Sequence of chain 1.A:
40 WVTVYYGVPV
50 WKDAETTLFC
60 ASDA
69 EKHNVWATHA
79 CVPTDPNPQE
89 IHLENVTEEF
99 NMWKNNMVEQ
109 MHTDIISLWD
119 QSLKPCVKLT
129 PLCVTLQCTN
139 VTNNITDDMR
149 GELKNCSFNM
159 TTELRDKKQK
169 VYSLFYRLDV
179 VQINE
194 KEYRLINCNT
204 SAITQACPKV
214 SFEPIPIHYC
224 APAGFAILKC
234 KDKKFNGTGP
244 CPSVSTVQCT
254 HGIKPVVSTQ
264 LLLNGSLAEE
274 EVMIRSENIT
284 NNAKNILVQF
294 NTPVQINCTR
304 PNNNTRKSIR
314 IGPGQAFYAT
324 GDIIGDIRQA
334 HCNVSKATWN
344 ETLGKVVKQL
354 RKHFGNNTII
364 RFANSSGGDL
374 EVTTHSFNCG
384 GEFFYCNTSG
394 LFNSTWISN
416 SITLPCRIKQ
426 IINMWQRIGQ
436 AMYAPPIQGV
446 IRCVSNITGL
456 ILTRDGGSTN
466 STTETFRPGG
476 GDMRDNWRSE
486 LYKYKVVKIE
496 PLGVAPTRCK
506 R

Binding-site contacts:
Ligand atom C4 contacts residue ASN93 of chain 1.A at 4.2 Å.
Ligand atom C5 contacts residue ASN93 of chain 1.A at 3.7 Å.
Ligand atom C7 contacts residue GLY16 of chain 1.B at 3.6 Å.
Ligand atom C8 contacts residue SER17 of chain 1.B at 3.5 Å.
Ligand atom C7 contacts residue ASN93 of chain 1.A at 3.6 Å.
Ligand atom C8 contacts residue GLU92 of chain 1.A at 3.7 Å.
Ligand atom O7 contacts residue SER17 of chain 1.B at 3.0 Å (h-bond).
Ligand atom O5 contacts residue ASN93 of chain 1.A at 2.4 Å (h-bond).
Ligand atom C1 contacts residue ASN93 of chain 1.A at 1.5 Å.
Ligand atom C7 contacts residue SER17 of chain 1.B at 3.7 Å.
Ligand atom O7 contacts residue GLY16 of chain 1.B at 3.5 Å (h-bond).
Ligand atom C2 contacts residue GLY16 of chain 1.B at 4.5 Å.
Ligand atom N2 contacts residue GLY16 of chain 1.B at 4.2 Å.
Ligand atom C8 contacts residue GLY16 of chain 1.B at 3.9 Å.
Ligand atom N2 contacts residue ASN93 of chain 1.A at 2.7 Å (h-bond).
Ligand atom C8 contacts residue ASN93 of chain 1.A at 4.3 Å.
Ligand atom C3 contacts residue ASN93 of chain 1.A at 3.7 Å.
Ligand atom C2 contacts residue ASN93 of chain 1.A at 2.4 Å.
Ligand atom O7 contacts residue ASN93 of chain 1.A at 4.2 Å.

This small molecule binds to this protein.
Small molecule (SMILES): CC(=O)N[C@H]1[C@H](O[C@H]2[C@H](O)[C@@H](NC(C)=O)CO[C@@H]2CO)O[C@H](CO)[C@@H](O)[C@@H]1O

Sequence of chain 1.B:
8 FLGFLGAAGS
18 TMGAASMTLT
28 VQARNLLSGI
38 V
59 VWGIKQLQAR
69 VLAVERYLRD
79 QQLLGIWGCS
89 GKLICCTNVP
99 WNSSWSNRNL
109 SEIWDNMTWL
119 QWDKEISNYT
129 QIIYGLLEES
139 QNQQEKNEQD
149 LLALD